Binding-site contacts:
Ligand atom N11 contacts residue ALA211 of chain 1.A at 3.7 Å.
Ligand atom C04 contacts residue CYS304 of chain 1.A at 3.8 Å (hydrophobic).
Ligand atom C01 contacts residue TYR121 of chain 1.A at 3.6 Å (hydrophobic).
Ligand atom C10 contacts residue ALA211 of chain 1.A at 4.0 Å (hydrophobic).
Ligand atom C06 contacts residue SER124 of chain 1.A at 4.0 Å.
Ligand atom C08 contacts residue TRP172 of chain 1.A at 3.7 Å (hydrophobic).
Ligand atom C03 contacts residue SER124 of chain 1.A at 3.2 Å.
Ligand atom O12 contacts residue ALA211 of chain 1.A at 4.0 Å.
Ligand atom C08 contacts residue TYR121 of chain 1.A at 3.4 Å (hydrophobic).
Ligand atom O09 contacts residue SER124 of chain 1.A at 4.0 Å.
Ligand atom N11 contacts residue TRP172 of chain 1.A at 3.9 Å.
Ligand atom C13 contacts residue TRP275 of chain 1.A at 3.6 Å (hydrophobic).
Ligand atom C07 contacts residue TYR121 of chain 1.A at 3.9 Å (hydrophobic).
Ligand atom C07 contacts residue SER124 of chain 1.A at 3.9 Å.
Ligand atom O12 contacts residue TRP275 of chain 1.A at 3.9 Å.
Ligand atom O12 contacts residue ASN279 of chain 1.A at 3.5 Å (h-bond).
Ligand atom C03 contacts residue TYR305 of chain 1.A at 3.8 Å (hydrophobic).
Ligand atom C04 contacts residue TYR301 of chain 1.A at 3.6 Å (hydrophobic).
Ligand atom C13 contacts residue VAL128 of chain 1.A at 4.1 Å (hydrophobic).
Ligand atom O09 contacts residue ASN125 of chain 1.A at 3.4 Å.
Ligand atom C14 contacts residue ALA211 of chain 1.A at 3.9 Å (hydrophobic).
Ligand atom C06 contacts residue TRP275 of chain 1.A at 3.7 Å (hydrophobic).
Ligand atom C14 contacts residue TRP275 of chain 1.A at 3.7 Å (hydrophobic).
Ligand atom C14 contacts residue VAL128 of chain 1.A at 3.8 Å (hydrophobic).
Ligand atom C05 contacts residue TRP275 of chain 1.A at 3.5 Å (hydrophobic).
Ligand atom C13 contacts residue ALA211 of chain 1.A at 3.5 Å (hydrophobic).
Ligand atom C01 contacts residue ASP120 of chain 1.A at 3.7 Å.
Ligand atom O12 contacts residue PHE212 of chain 1.A at 3.9 Å.
Ligand atom O09 contacts residue TYR121 of chain 1.A at 3.6 Å (h-bond).
Ligand atom C10 contacts residue ASN125 of chain 1.A at 3.6 Å.
Ligand atom C05 contacts residue CYS304 of chain 1.A at 4.0 Å (hydrophobic).
Ligand atom C13 contacts residue PHE212 of chain 1.A at 3.8 Å (hydrophobic).
Ligand atom C06 contacts residue TYR278 of chain 1.A at 3.9 Å (hydrophobic).
Ligand atom C05 contacts residue TYR278 of chain 1.A at 3.6 Å (hydrophobic).
Ligand atom C14 contacts residue ASN125 of chain 1.A at 3.4 Å.
Ligand atom C10 contacts residue TRP275 of chain 1.A at 4.0 Å (hydrophobic).
Ligand atom C03 contacts residue CYS304 of chain 1.A at 3.7 Å (hydrophobic).
Ligand atom O09 contacts residue TRP172 of chain 1.A at 3.5 Å (h-bond).
Ligand atom C03 contacts residue TRP275 of chain 1.A at 4.2 Å (hydrophobic).
Ligand atom N02 contacts residue CYS304 of chain 1.A at 4.0 Å.

The small molecule below binds the protein below.
Small molecule (SMILES): C[N+](C)(C)CC#CCOC1=NOCC1

Sequence of chain 1.A:
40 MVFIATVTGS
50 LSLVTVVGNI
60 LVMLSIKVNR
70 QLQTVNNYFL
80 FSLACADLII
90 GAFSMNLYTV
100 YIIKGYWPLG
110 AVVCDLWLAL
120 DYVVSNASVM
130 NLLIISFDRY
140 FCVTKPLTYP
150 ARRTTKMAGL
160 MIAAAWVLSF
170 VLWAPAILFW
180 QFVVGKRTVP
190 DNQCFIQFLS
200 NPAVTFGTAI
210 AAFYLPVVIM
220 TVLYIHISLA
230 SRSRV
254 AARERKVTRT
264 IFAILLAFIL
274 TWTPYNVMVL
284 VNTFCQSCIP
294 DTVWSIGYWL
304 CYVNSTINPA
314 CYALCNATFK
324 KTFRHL